Sequence of chain 1.B:
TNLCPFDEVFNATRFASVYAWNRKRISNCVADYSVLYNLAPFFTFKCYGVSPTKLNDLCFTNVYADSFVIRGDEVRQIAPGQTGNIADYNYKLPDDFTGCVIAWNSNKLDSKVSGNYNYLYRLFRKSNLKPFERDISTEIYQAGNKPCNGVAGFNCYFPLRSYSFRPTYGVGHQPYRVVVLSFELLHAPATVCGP

A protein and the small-molecule ligand that binds it are described below.
Small molecule (SMILES): CC(=O)N[C@@H]1[C@@H](O)[C@H](O)[C@@H](CO)O[C@H]1O

Binding-site contacts:
Ligand atom C7 contacts residue ASN327 of chain 1.B at 3.5 Å.
Ligand atom C6 contacts residue ASN354 of chain 1.B at 3.4 Å.
Ligand atom O3 contacts residue VAL351 of chain 1.B at 4.3 Å.
Ligand atom C7 contacts residue PHE326 of chain 1.B at 4.3 Å (hydrophobic).
Ligand atom C8 contacts residue PHE322 of chain 1.B at 4.5 Å (hydrophobic).
Ligand atom C1 contacts residue ASN327 of chain 1.B at 1.4 Å.
Ligand atom C3 contacts residue ASP323 of chain 1.B at 4.2 Å.
Ligand atom C8 contacts residue ASN327 of chain 1.B at 4.5 Å.
Ligand atom C8 contacts residue PHE326 of chain 1.B at 3.7 Å (hydrophobic).
Ligand atom C5 contacts residue ASN354 of chain 1.B at 3.5 Å.
Ligand atom O7 contacts residue VAL351 of chain 1.B at 4.4 Å.
Ligand atom N2 contacts residue ASP323 of chain 1.B at 2.9 Å (salt-bridge).
Ligand atom O3 contacts residue ASP323 of chain 1.B at 4.0 Å.
Ligand atom C3 contacts residue ASN354 of chain 1.B at 4.5 Å.
Ligand atom C2 contacts residue ASN327 of chain 1.B at 2.5 Å.
Ligand atom C8 contacts residue ASP323 of chain 1.B at 3.6 Å.
Ligand atom C4 contacts residue ASN354 of chain 1.B at 3.5 Å.
Ligand atom C7 contacts residue LEU355 of chain 1.B at 4.3 Å (hydrophobic).
Ligand atom C1 contacts residue ASP323 of chain 1.B at 4.2 Å.
Ligand atom O6 contacts residue ASN354 of chain 1.B at 2.4 Å (h-bond).
Ligand atom O4 contacts residue ASN354 of chain 1.B at 2.4 Å (h-bond).
Ligand atom O7 contacts residue LEU355 of chain 1.B at 3.2 Å.
Ligand atom N2 contacts residue ASN327 of chain 1.B at 2.9 Å (h-bond).
Ligand atom C5 contacts residue ASN327 of chain 1.B at 3.7 Å.
Ligand atom C4 contacts residue ASN327 of chain 1.B at 4.2 Å.
Ligand atom C2 contacts residue ASP323 of chain 1.B at 3.2 Å.
Ligand atom C7 contacts residue ASP323 of chain 1.B at 4.0 Å.
Ligand atom O7 contacts residue PHE326 of chain 1.B at 4.3 Å.
Ligand atom O7 contacts residue ASN327 of chain 1.B at 3.5 Å (h-bond).
Ligand atom O5 contacts residue ASN327 of chain 1.B at 2.4 Å (h-bond).
Ligand atom C3 contacts residue ASN327 of chain 1.B at 3.8 Å.